This small molecule binds to this protein.
Small molecule (SMILES): O=C(O)CCC1=C(CC(=O)O)C2=Cc3c(CC(=O)O)c(CCC(=O)O)c4n3[Fe]35<-N2=C1C=c1c(CCC(=O)O)c(CC(=O)O)c(n13)=CC1=N->5C(=C4)C(CC(=O)O)=C1CCC(=O)O

Sequence of chain 1.A:
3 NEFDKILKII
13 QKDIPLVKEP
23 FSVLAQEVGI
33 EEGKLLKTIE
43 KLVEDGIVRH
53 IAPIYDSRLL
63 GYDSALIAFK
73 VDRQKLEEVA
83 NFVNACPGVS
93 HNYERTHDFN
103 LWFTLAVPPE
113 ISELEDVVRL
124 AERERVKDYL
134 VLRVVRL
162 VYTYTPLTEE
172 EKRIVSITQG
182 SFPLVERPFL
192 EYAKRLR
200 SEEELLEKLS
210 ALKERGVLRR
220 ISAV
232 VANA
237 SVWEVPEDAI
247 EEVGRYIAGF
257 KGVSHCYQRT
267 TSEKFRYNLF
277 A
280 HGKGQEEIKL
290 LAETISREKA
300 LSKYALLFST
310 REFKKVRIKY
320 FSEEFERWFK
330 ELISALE

Binding-site contacts:
Ligand atom NC contacts residue HIS261 of chain 1.A at 2.6 Å (h-bond).
Ligand atom C1D contacts residue HIS261 of chain 1.A at 3.1 Å.
Ligand atom CHC contacts residue HIS261 of chain 1.A at 4.0 Å.
Ligand atom C1B contacts residue HIS261 of chain 1.A at 3.0 Å.
Ligand atom O1D contacts residue TYR263 of chain 1.A at 3.2 Å (h-bond).
Ligand atom NB contacts residue HIS261 of chain 1.A at 2.8 Å.
Ligand atom CED contacts residue HIS93 of chain 1.A at 3.4 Å.
Ligand atom O3D contacts residue HIS93 of chain 1.A at 3.3 Å (h-bond).
Ligand atom C1A contacts residue HIS261 of chain 1.A at 3.8 Å.
Ligand atom C4B contacts residue HIS261 of chain 1.A at 3.6 Å.
Ligand atom CHB contacts residue HIS261 of chain 1.A at 3.1 Å.
Ligand atom O1D contacts residue HIS261 of chain 1.A at 3.5 Å.
Ligand atom C3C contacts residue SER260 of chain 1.A at 3.8 Å.
Ligand atom CCD contacts residue MSE278 of chain 1.A at 3.9 Å.
Ligand atom C4C contacts residue HIS261 of chain 1.A at 3.2 Å.
Ligand atom C4A contacts residue HIS261 of chain 1.A at 3.2 Å.
Ligand atom ND contacts residue HIS261 of chain 1.A at 2.7 Å (h-bond).
Ligand atom C2C contacts residue SER260 of chain 1.A at 4.0 Å.
Ligand atom C2B contacts residue HIS261 of chain 1.A at 4.2 Å.
Ligand atom FE contacts residue HIS261 of chain 1.A at 1.9 Å.
Ligand atom CBD contacts residue TYR263 of chain 1.A at 3.6 Å (hydrophobic).
Ligand atom O1D contacts residue SER260 of chain 1.A at 3.7 Å.
Ligand atom CAC contacts residue SER260 of chain 1.A at 3.9 Å.
Ligand atom CHD contacts residue HIS261 of chain 1.A at 3.2 Å.
Ligand atom CCD contacts residue HIS261 of chain 1.A at 4.2 Å.
Ligand atom CDA contacts residue ARG218 of chain 1.A at 4.1 Å.
Ligand atom O4A contacts residue ARG218 of chain 1.A at 3.5 Å (salt-bridge).
Ligand atom O1B contacts residue SER260 of chain 1.A at 3.8 Å.
Ligand atom CEA contacts residue ARG218 of chain 1.A at 3.7 Å.
Ligand atom CHA contacts residue HIS261 of chain 1.A at 4.2 Å.
Ligand atom C1C contacts residue HIS261 of chain 1.A at 3.5 Å.
Ligand atom O1D contacts residue MSE278 of chain 1.A at 3.2 Å.
Ligand atom NA contacts residue HIS261 of chain 1.A at 2.9 Å (h-bond).
Ligand atom C3A contacts residue ARG139 of chain 1.A at 4.2 Å.
Ligand atom C4D contacts residue HIS261 of chain 1.A at 3.6 Å.
Ligand atom CAA contacts residue ARG139 of chain 1.A at 3.6 Å.
Ligand atom C2D contacts residue HIS261 of chain 1.A at 4.2 Å.
Ligand atom CCD contacts residue TYR263 of chain 1.A at 3.9 Å (hydrophobic).
Ligand atom O1C contacts residue ASN234 of chain 1.A at 3.5 Å (h-bond).
Ligand atom O4D contacts residue HIS93 of chain 1.A at 3.0 Å (h-bond).